Binding-site contacts:
Ligand atom OAC contacts residue ASN118 of chain 1.A at 3.5 Å (h-bond).
Ligand atom CAF contacts residue PHE113 of chain 1.A at 4.0 Å (hydrophobic).
Ligand atom OAB contacts residue LYS68 of chain 1.A at 2.7 Å (salt-bridge).
Ligand atom CAL contacts residue ILE174 of chain 1.A at 4.0 Å (hydrophobic).
Ligand atom CAQ contacts residue ILE174 of chain 1.A at 3.7 Å (hydrophobic).
Ligand atom CAD contacts residue ASP175 of chain 1.A at 4.1 Å.
Ligand atom CAP contacts residue VAL66 of chain 1.A at 3.8 Å (hydrophobic).
Ligand atom OAB contacts residue GLU81 of chain 1.A at 3.9 Å.
Ligand atom OAA contacts residue VAL53 of chain 1.A at 3.7 Å.
Ligand atom CAS contacts residue ILE174 of chain 1.A at 4.0 Å (hydrophobic).
Ligand atom CAI contacts residue VAL116 of chain 1.A at 3.2 Å (hydrophobic).
Ligand atom CAN contacts residue ILE174 of chain 1.A at 3.9 Å (hydrophobic).
Ligand atom CAH contacts residue ILE174 of chain 1.A at 4.0 Å (hydrophobic).
Ligand atom CAG contacts residue MET163 of chain 1.A at 3.9 Å (hydrophobic).
Ligand atom OAC contacts residue VAL116 of chain 1.A at 2.6 Å (h-bond).
Ligand atom CAO contacts residue ILE174 of chain 1.A at 3.5 Å (hydrophobic).
Ligand atom CAL contacts residue LYS68 of chain 1.A at 3.8 Å.
Ligand atom CAE contacts residue LEU45 of chain 1.A at 3.6 Å (hydrophobic).
Ligand atom CAH contacts residue ASP175 of chain 1.A at 3.9 Å.
Ligand atom OAK contacts residue VAL66 of chain 1.A at 3.6 Å.
Ligand atom CAM contacts residue VAL116 of chain 1.A at 3.3 Å (hydrophobic).
Ligand atom CAG contacts residue LEU45 of chain 1.A at 3.7 Å (hydrophobic).
Ligand atom CAS contacts residue VAL66 of chain 1.A at 3.8 Å (hydrophobic).
Ligand atom CAP contacts residue MET163 of chain 1.A at 3.9 Å (hydrophobic).
Ligand atom OAC contacts residue HIS115 of chain 1.A at 3.9 Å.
Ligand atom CAN contacts residue VAL53 of chain 1.A at 3.6 Å (hydrophobic).
Ligand atom CAI contacts residue VAL66 of chain 1.A at 3.8 Å (hydrophobic).
Ligand atom CAF contacts residue ILE95 of chain 1.A at 4.0 Å (hydrophobic).
Ligand atom CAH contacts residue LYS68 of chain 1.A at 3.7 Å.
Ligand atom CAD contacts residue ILE174 of chain 1.A at 3.8 Å (hydrophobic).
Ligand atom CAT contacts residue VAL53 of chain 1.A at 3.9 Å (hydrophobic).
Ligand atom CAL contacts residue PHE113 of chain 1.A at 3.8 Å (hydrophobic).
Ligand atom OAB contacts residue ASP175 of chain 1.A at 3.2 Å (salt-bridge).
Ligand atom CAF contacts residue ILE174 of chain 1.A at 3.6 Å (hydrophobic).
Ligand atom CAR contacts residue MET163 of chain 1.A at 3.7 Å (hydrophobic).
Ligand atom OAJ contacts residue ILE174 of chain 1.A at 3.6 Å.
Ligand atom OAB contacts residue PHE113 of chain 1.A at 3.6 Å.
Ligand atom OAJ contacts residue VAL53 of chain 1.A at 3.7 Å.
Ligand atom CAD contacts residue PHE113 of chain 1.A at 3.5 Å (hydrophobic).
Ligand atom CAL contacts residue ASP175 of chain 1.A at 3.5 Å.

Sequence of chain 1.A:
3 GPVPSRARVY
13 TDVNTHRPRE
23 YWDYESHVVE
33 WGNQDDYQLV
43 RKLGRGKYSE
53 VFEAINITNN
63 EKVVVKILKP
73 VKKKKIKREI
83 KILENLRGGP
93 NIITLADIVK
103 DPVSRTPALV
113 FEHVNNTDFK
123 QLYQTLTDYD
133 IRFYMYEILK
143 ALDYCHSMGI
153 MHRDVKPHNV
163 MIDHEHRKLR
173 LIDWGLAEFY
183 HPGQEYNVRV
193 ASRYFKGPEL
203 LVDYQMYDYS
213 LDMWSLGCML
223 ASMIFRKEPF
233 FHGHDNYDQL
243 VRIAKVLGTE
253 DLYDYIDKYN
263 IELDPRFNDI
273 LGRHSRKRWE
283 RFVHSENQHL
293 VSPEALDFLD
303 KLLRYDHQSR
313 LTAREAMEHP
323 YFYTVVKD

A small-molecule ligand and the protein it binds are described below.
Small molecule (SMILES): O=c1oc2cc(O)ccc2c2oc3cc(O)ccc3c12